Sequence of chain 1.D:
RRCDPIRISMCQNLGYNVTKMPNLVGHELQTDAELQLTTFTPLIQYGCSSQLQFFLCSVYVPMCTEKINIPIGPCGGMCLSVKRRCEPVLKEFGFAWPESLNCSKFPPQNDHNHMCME

Sequence of chain 1.A:
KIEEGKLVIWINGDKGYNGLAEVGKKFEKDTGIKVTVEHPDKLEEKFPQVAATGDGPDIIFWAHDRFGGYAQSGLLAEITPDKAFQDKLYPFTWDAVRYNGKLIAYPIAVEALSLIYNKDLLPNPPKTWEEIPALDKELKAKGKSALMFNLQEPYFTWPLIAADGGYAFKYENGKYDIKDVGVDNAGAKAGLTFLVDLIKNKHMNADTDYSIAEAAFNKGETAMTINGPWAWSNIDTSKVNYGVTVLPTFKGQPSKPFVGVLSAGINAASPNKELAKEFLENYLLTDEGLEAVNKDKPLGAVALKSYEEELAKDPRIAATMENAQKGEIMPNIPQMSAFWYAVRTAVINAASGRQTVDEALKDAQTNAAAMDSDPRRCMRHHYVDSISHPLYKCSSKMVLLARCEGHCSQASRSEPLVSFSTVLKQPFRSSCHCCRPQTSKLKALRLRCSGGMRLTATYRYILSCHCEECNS

Binding-site contacts:
Ligand atom C3 contacts residue ASN30 of chain 1.D at 3.7 Å.
Ligand atom O5 contacts residue ASN30 of chain 1.D at 3.7 Å.
Ligand atom C1 contacts residue ASN30 of chain 1.D at 3.3 Å.
Ligand atom C2 contacts residue ASN30 of chain 1.D at 3.4 Å.
Ligand atom O4 contacts residue GLU416 of chain 1.A at 4.4 Å.
Ligand atom O6 contacts residue ARG414 of chain 1.A at 4.2 Å.
Ligand atom O3 contacts residue ASN30 of chain 1.D at 2.9 Å (h-bond).
Ligand atom O3 contacts residue HIS392 of chain 1.A at 4.5 Å.
Ligand atom C6 contacts residue ARG414 of chain 1.A at 4.0 Å.

A small-molecule ligand and the protein it binds are described below.
Small molecule (SMILES): CC(=O)N[C@@H]1[C@@H](O)[C@H](O)[C@@H](CO)O[C@H]1O